Sequence of chain 1.G:
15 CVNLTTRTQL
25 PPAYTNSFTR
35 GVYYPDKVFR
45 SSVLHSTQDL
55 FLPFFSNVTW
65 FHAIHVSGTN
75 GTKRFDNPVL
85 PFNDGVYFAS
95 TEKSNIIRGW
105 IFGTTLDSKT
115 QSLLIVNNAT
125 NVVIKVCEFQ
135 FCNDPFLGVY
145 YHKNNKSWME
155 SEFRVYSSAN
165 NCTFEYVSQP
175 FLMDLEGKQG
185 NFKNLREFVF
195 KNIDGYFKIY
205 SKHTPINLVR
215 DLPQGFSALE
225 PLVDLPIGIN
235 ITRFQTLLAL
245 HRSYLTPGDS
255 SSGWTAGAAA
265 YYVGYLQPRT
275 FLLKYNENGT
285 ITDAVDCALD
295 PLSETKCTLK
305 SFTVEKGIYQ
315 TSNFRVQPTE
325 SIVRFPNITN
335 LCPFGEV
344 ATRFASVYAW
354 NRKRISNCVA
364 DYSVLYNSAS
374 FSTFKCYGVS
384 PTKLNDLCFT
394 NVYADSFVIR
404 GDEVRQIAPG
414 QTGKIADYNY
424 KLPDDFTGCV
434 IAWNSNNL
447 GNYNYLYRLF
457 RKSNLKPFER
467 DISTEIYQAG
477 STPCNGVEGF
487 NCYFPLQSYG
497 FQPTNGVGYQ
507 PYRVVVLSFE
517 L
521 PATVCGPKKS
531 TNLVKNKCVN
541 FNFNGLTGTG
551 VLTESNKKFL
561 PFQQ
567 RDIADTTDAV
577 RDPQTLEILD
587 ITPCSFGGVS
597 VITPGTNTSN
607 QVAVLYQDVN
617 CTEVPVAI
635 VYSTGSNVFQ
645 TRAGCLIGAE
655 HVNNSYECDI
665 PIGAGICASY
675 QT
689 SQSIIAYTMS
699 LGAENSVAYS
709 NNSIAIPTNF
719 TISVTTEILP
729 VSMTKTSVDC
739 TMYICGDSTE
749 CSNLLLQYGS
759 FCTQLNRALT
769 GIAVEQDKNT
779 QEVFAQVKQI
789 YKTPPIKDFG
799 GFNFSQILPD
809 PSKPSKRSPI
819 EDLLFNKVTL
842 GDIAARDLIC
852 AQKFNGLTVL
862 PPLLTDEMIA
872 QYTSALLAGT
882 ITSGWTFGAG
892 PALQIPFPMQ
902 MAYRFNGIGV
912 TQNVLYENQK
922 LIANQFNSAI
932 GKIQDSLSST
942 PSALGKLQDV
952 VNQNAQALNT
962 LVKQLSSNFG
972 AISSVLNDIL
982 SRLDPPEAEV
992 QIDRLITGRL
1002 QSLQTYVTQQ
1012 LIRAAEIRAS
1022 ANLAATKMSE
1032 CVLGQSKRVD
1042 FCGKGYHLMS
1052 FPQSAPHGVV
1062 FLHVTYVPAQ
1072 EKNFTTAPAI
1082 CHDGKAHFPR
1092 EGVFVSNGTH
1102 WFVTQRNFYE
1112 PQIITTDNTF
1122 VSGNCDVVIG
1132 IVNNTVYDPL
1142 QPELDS

Sequence of chain 1.D:
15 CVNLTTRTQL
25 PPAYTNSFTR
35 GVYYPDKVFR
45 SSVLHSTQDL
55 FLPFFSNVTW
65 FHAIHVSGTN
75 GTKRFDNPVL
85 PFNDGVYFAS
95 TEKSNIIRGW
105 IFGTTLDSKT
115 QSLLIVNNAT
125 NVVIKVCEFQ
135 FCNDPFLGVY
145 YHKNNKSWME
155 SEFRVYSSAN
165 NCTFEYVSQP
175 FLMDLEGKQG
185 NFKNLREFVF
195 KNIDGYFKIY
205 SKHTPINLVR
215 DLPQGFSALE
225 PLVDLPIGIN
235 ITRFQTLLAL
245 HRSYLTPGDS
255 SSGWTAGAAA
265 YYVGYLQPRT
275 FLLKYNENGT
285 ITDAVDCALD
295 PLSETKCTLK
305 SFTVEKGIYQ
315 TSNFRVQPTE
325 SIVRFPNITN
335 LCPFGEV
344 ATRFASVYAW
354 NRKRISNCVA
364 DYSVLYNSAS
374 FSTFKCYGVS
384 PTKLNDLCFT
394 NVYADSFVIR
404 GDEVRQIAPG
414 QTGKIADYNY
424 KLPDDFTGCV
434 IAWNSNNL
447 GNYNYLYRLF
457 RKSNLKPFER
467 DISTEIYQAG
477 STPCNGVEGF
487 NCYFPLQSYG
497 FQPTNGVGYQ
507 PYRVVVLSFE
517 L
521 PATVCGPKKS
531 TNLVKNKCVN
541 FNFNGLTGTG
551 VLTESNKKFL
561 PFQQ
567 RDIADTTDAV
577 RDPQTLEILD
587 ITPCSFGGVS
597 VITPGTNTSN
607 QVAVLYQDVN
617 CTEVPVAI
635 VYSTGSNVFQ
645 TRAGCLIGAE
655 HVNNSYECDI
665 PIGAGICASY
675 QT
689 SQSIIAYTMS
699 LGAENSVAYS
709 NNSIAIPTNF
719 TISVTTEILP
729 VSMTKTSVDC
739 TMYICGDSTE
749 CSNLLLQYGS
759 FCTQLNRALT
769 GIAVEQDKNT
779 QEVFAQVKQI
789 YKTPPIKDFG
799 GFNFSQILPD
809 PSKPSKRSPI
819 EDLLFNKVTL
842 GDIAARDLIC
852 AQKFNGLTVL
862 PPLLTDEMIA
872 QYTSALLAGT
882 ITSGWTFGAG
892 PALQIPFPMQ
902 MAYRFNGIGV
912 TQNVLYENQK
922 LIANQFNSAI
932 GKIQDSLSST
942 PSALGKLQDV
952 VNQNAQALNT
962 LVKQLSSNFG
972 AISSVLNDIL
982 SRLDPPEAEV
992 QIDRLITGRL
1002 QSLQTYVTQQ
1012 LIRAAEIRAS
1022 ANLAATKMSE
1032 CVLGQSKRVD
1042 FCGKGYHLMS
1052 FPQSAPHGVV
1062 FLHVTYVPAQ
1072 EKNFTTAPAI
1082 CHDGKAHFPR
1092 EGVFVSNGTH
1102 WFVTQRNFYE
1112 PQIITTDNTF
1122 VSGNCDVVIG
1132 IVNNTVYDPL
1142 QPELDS

Binding-site contacts:
Ligand atom C6 contacts residue THR236 of chain 1.G at 3.6 Å.
Ligand atom O6 contacts residue THR236 of chain 1.G at 4.1 Å.
Ligand atom C4 contacts residue ASN234 of chain 1.G at 4.2 Å.
Ligand atom O5 contacts residue THR236 of chain 1.G at 3.6 Å.
Ligand atom C3 contacts residue ASN234 of chain 1.G at 3.8 Å.
Ligand atom C8 contacts residue ASN234 of chain 1.G at 3.7 Å.
Ligand atom C5 contacts residue THR236 of chain 1.G at 4.3 Å.
Ligand atom O5 contacts residue ASN234 of chain 1.G at 2.4 Å (h-bond).
Ligand atom C2 contacts residue ASN234 of chain 1.G at 2.5 Å.
Ligand atom N2 contacts residue ASN234 of chain 1.G at 2.9 Å (h-bond).
Ligand atom C7 contacts residue ASN234 of chain 1.G at 3.5 Å.
Ligand atom C5 contacts residue ASN234 of chain 1.G at 3.7 Å.
Ligand atom O7 contacts residue GLU465 of chain 1.D at 3.9 Å.
Ligand atom C1 contacts residue ASN234 of chain 1.G at 1.4 Å.
Ligand atom O7 contacts residue ASN234 of chain 1.G at 4.3 Å.

This small molecule binds to this protein.
Small molecule (SMILES): CC(=O)N[C@@H]1[C@@H](O)[C@H](O)[C@@H](CO)O[C@H]1O